Binding-site contacts:
Ligand atom C1 contacts residue ASN857 of chain 8.B at 1.4 Å.
Ligand atom C7 contacts residue ASN857 of chain 8.B at 3.2 Å.
Ligand atom N2 contacts residue ASN857 of chain 8.B at 2.9 Å (h-bond).
Ligand atom O5 contacts residue ASN857 of chain 8.B at 2.4 Å (h-bond).
Ligand atom C5 contacts residue ASN857 of chain 8.B at 3.7 Å.
Ligand atom C3 contacts residue ASN857 of chain 8.B at 3.8 Å.
Ligand atom C8 contacts residue ASN857 of chain 8.B at 4.2 Å.
Ligand atom O7 contacts residue ASN857 of chain 8.B at 3.1 Å (h-bond).
Ligand atom C4 contacts residue ASN857 of chain 8.B at 4.2 Å.
Ligand atom C2 contacts residue ASN857 of chain 8.B at 2.5 Å.

Sequence of chain 8.B:
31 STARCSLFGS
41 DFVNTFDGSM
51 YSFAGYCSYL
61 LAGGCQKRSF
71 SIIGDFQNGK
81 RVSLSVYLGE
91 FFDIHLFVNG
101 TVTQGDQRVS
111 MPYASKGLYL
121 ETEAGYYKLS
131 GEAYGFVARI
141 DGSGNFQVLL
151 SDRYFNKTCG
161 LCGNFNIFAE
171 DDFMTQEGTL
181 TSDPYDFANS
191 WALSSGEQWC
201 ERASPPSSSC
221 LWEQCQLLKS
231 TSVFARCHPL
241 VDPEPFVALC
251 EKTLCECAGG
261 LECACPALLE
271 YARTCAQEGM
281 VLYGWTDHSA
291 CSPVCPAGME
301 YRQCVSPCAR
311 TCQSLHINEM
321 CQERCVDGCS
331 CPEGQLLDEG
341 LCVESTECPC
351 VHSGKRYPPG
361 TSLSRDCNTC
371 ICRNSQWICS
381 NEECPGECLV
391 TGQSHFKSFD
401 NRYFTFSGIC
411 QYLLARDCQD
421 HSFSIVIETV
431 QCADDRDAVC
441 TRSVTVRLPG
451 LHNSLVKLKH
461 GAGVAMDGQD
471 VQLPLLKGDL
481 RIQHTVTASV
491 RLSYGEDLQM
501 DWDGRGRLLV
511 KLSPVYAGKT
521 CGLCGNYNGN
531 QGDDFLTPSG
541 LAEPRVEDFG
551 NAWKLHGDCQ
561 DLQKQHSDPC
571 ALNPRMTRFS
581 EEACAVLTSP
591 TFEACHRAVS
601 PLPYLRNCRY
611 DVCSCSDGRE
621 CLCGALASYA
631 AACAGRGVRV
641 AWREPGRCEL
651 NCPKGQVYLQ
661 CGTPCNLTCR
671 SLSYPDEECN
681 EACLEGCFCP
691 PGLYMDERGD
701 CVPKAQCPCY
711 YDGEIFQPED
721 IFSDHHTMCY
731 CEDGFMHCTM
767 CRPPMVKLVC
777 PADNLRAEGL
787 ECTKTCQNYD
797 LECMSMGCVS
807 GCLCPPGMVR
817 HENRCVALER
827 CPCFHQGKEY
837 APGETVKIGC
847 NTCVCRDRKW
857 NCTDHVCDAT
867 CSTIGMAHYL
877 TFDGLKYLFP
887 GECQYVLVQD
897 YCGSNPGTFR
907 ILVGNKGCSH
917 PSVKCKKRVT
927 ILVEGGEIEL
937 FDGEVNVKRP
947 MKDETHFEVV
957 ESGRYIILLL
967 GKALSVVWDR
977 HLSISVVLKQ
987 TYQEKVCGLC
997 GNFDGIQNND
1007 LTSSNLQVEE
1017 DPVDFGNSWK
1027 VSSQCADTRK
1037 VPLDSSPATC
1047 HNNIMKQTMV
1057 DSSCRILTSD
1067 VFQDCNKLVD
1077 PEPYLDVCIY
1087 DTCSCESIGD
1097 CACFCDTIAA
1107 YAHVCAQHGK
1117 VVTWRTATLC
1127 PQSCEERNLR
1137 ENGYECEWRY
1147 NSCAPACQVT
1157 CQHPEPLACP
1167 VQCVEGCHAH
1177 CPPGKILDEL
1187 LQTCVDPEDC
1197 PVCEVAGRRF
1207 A

The small molecule below binds the protein below.
Small molecule (SMILES): CC(=O)N[C@@H]1[C@@H](O)[C@H](O)[C@@H](CO)O[C@H]1O